Sequence of chain 1.B:
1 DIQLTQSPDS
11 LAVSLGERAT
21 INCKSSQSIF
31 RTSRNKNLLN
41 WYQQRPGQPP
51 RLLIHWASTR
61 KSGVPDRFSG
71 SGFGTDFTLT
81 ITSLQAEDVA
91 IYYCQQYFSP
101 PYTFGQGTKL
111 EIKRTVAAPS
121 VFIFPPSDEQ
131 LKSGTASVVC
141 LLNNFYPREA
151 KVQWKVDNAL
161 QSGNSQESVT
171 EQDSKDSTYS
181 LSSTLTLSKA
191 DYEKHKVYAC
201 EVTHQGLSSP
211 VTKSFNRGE

The small molecule below binds the protein below.
Small molecule (SMILES): CC(=O)N[C@H]1[C@H](O[C@H](COP(=O)(O)OC[C@H](O)[C@H](O)[C@@H](O)CO)[C@@H](O)[C@@H](O)COP(=O)(O)OC[C@@H](O)[C@@H](O)[C@@H](O)CO)O[C@H](CO)[C@@H](O)[C@@H]1O

Binding-site contacts:
Ligand atom C1 contacts residue GLY99 of chain 1.A at 3.4 Å.
Ligand atom O20 contacts residue ASN53 of chain 1.A at 3.8 Å.
Ligand atom O17 contacts residue ARG31 of chain 1.B at 3.5 Å.
Ligand atom C20 contacts residue ARG34 of chain 1.B at 3.8 Å.
Ligand atom O5 contacts residue ASN53 of chain 1.A at 3.8 Å.
Ligand atom O22 contacts residue LEU38 of chain 1.B at 3.5 Å.
Ligand atom C20 contacts residue TYR97 of chain 1.B at 3.5 Å (hydrophobic).
Ligand atom O4 contacts residue TRP33 of chain 1.A at 2.9 Å (h-bond).
Ligand atom O20 contacts residue SER31 of chain 1.A at 3.5 Å (h-bond).
Ligand atom O6 contacts residue ARG34 of chain 1.B at 3.1 Å (salt-bridge).
Ligand atom O18 contacts residue SER31 of chain 1.A at 2.7 Å (h-bond).
Ligand atom O12 contacts residue ARG34 of chain 1.B at 3.6 Å.
Ligand atom O4 contacts residue PHE32 of chain 1.A at 3.6 Å.
Ligand atom O3 contacts residue TYR97 of chain 1.B at 2.6 Å (h-bond).
Ligand atom C1 contacts residue ASP100 of chain 1.A at 3.9 Å.
Ligand atom P2 contacts residue ARG31 of chain 1.B at 3.7 Å.
Ligand atom C21 contacts residue TYR97 of chain 1.B at 3.3 Å (hydrophobic).
Ligand atom O22 contacts residue ARG34 of chain 1.B at 3.0 Å (salt-bridge).
Ligand atom C14 contacts residue SER31 of chain 1.A at 3.3 Å.
Ligand atom O14 contacts residue PHE32 of chain 1.A at 3.6 Å.
Ligand atom O10 contacts residue ARG34 of chain 1.B at 3.1 Å (salt-bridge).
Ligand atom C2 contacts residue ASP100 of chain 1.A at 3.4 Å.
Ligand atom O4 contacts residue GLY99 of chain 1.A at 2.6 Å (h-bond).
Ligand atom O3 contacts residue GLY99 of chain 1.A at 3.0 Å.
Ligand atom O24 contacts residue ARG31 of chain 1.B at 3.8 Å.
Ligand atom C2 contacts residue TYR97 of chain 1.B at 3.4 Å (hydrophobic).
Ligand atom C16 contacts residue ARG31 of chain 1.B at 3.7 Å.
Ligand atom O3 contacts residue ASP100 of chain 1.A at 2.6 Å (salt-bridge).
Ligand atom O24 contacts residue TRP33 of chain 1.A at 3.5 Å.
Ligand atom C9 contacts residue ARG34 of chain 1.B at 3.9 Å.
Ligand atom C6 contacts residue SER31 of chain 1.A at 3.7 Å.
Ligand atom C22 contacts residue SER31 of chain 1.A at 3.8 Å.
Ligand atom C5 contacts residue TRP33 of chain 1.A at 3.7 Å (hydrophobic).
Ligand atom N1 contacts residue TYR97 of chain 1.B at 3.6 Å.
Ligand atom O22 contacts residue ARG31 of chain 1.B at 3.0 Å (salt-bridge).
Ligand atom N1 contacts residue TRP33 of chain 1.A at 3.5 Å.
Ligand atom C2 contacts residue TRP33 of chain 1.A at 3.6 Å (hydrophobic).
Ligand atom C3 contacts residue ASP100 of chain 1.A at 3.5 Å.
Ligand atom P2 contacts residue ARG34 of chain 1.B at 3.7 Å.
Ligand atom O18 contacts residue PHE32 of chain 1.A at 3.6 Å.

Sequence of chain 1.A:
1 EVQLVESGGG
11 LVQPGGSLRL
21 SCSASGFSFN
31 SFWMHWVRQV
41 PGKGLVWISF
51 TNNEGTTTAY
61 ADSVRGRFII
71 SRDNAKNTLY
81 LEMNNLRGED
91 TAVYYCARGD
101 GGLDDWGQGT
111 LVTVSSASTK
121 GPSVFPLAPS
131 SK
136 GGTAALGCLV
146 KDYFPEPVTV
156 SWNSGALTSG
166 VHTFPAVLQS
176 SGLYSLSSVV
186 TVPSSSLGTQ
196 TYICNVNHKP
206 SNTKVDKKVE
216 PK